Binding-site contacts:
Ligand atom C11 contacts residue MET107 of chain 23.A at 3.7 Å (hydrophobic).
Ligand atom C6 contacts residue GLU180 of chain 23.A at 3.8 Å.
Ligand atom N7 contacts residue GLU180 of chain 23.A at 3.2 Å (salt-bridge).
Ligand atom C8 contacts residue MET107 of chain 23.A at 3.6 Å (hydrophobic).
Ligand atom C1 contacts residue GLU21 of chain 7.A at 4.0 Å.
Ligand atom N9 contacts residue HIS73 of chain 7.A at 3.1 Å (h-bond).
Ligand atom C8 contacts residue HIS73 of chain 7.A at 3.1 Å.
Ligand atom C11 contacts residue ACT1 of chain 7.G at 3.9 Å.
Ligand atom C3 contacts residue GLU21 of chain 7.A at 3.7 Å.
Ligand atom C4 contacts residue MET107 of chain 23.A at 3.9 Å (hydrophobic).
Ligand atom C3 contacts residue ACT1 of chain 7.G at 3.9 Å.
Ligand atom N10 contacts residue MET107 of chain 23.A at 3.2 Å.
Ligand atom N9 contacts residue MN1 of chain 7.B at 2.4 Å.
Ligand atom C4 contacts residue GLU180 of chain 23.A at 3.5 Å.
Ligand atom N7 contacts residue HIS74 of chain 7.A at 3.1 Å (h-bond).
Ligand atom C6 contacts residue HIS74 of chain 7.A at 3.8 Å.
Ligand atom N5 contacts residue MN1 of chain 23.C at 2.3 Å.
Ligand atom N9 contacts residue MET107 of chain 23.A at 3.5 Å.
Ligand atom N5 contacts residue GLU180 of chain 23.A at 2.8 Å (salt-bridge).
Ligand atom C4 contacts residue MN1 of chain 23.C at 3.2 Å.
Ligand atom C8 contacts residue HIS176 of chain 23.A at 3.5 Å.
Ligand atom N7 contacts residue MET107 of chain 23.A at 3.6 Å.
Ligand atom N10 contacts residue MN1 of chain 7.B at 3.5 Å.
Ligand atom C11 contacts residue GLU77 of chain 7.A at 3.8 Å.
Ligand atom N7 contacts residue MN1 of chain 23.C at 2.2 Å.
Ligand atom N10 contacts residue GLU77 of chain 7.A at 3.7 Å.
Ligand atom N9 contacts residue GLU77 of chain 7.A at 3.1 Å (salt-bridge).
Ligand atom C6 contacts residue MET107 of chain 23.A at 3.3 Å (hydrophobic).
Ligand atom C8 contacts residue MN1 of chain 7.B at 3.3 Å.
Ligand atom C8 contacts residue HIS74 of chain 7.A at 3.8 Å.
Ligand atom C11 contacts residue MN1 of chain 7.B at 3.9 Å.
Ligand atom N5 contacts residue HIS74 of chain 7.A at 3.4 Å (h-bond).
Ligand atom C6 contacts residue MN1 of chain 23.C at 3.0 Å.
Ligand atom C11 contacts residue ARG121 of chain 17.A at 3.1 Å.
Ligand atom N9 contacts residue HIS177 of chain 23.A at 3.4 Å (h-bond).
Ligand atom C8 contacts residue HIS177 of chain 23.A at 3.8 Å.
Ligand atom C8 contacts residue MN1 of chain 23.C at 3.4 Å.
Ligand atom N5 contacts residue HIS47 of chain 23.A at 3.2 Å (h-bond).
Ligand atom C3 contacts residue HIS74 of chain 7.A at 3.5 Å.
Ligand atom N7 contacts residue HIS176 of chain 23.A at 3.0 Å (h-bond).

Sequence of chain 17.A:
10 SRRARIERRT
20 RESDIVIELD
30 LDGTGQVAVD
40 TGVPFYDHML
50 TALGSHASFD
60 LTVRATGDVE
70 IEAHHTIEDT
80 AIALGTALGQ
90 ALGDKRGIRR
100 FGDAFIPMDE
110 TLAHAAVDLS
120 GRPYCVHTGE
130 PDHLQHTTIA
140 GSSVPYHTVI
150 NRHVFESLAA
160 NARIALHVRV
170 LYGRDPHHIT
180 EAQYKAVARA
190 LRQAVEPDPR

Sequence of chain 23.A:
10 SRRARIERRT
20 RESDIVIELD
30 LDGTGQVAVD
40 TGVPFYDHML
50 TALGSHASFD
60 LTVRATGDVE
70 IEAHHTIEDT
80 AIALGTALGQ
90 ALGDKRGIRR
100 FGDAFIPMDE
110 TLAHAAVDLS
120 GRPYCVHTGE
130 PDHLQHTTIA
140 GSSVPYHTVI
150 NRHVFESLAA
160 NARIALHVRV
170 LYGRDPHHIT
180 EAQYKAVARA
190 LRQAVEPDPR

The protein below binds the small molecule below.
Small molecule (SMILES): CC(C)[C@H](N)c1ncnn1C

Sequence of chain 7.A:
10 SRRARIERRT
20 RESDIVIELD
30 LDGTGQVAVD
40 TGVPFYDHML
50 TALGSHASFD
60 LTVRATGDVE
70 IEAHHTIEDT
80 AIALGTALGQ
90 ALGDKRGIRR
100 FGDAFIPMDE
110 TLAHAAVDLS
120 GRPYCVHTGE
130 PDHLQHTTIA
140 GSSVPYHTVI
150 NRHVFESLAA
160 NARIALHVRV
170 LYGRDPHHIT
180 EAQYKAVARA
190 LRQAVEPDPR